Sequence of chain 1.C:
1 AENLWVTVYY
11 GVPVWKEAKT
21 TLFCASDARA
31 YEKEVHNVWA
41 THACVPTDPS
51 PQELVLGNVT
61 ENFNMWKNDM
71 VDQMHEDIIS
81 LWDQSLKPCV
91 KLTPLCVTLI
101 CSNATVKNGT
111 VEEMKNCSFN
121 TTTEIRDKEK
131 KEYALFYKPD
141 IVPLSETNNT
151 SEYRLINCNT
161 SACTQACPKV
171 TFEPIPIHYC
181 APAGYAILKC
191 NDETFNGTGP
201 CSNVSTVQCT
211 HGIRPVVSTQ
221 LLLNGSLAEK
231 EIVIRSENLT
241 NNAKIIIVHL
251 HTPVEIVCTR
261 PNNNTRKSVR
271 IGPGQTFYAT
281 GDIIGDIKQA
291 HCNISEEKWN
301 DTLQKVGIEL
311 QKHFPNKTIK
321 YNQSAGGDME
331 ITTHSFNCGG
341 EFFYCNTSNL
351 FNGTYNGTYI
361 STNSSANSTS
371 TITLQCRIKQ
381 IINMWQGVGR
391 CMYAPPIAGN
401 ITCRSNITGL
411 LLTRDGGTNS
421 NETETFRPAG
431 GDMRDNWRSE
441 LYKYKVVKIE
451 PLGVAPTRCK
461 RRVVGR

A protein and the small-molecule ligand that binds it are described below.
Small molecule (SMILES): CC(=O)N[C@@H]1[C@@H](O)[C@H](O)[C@@H](CO)O[C@H]1O

Binding-site contacts:
Ligand atom C2 contacts residue NAG1 of chain 1.PA at 4.3 Å.
Ligand atom C7 contacts residue NAG1 of chain 1.PA at 3.6 Å.
Ligand atom C4 contacts residue ASN406 of chain 1.C at 4.2 Å.
Ligand atom C8 contacts residue ASN406 of chain 1.C at 4.1 Å.
Ligand atom O5 contacts residue ASN406 of chain 1.C at 2.3 Å (h-bond).
Ligand atom C2 contacts residue ASN406 of chain 1.C at 2.5 Å.
Ligand atom C8 contacts residue ARG404 of chain 1.C at 3.6 Å.
Ligand atom C1 contacts residue PRO253 of chain 1.C at 4.0 Å (hydrophobic).
Ligand atom C7 contacts residue ASN406 of chain 1.C at 3.3 Å.
Ligand atom C5 contacts residue ASN406 of chain 1.C at 3.7 Å.
Ligand atom C8 contacts residue GLU255 of chain 1.C at 3.4 Å.
Ligand atom C5 contacts residue PRO253 of chain 1.C at 4.5 Å (hydrophobic).
Ligand atom C7 contacts residue GLU255 of chain 1.C at 4.2 Å.
Ligand atom N2 contacts residue GLU255 of chain 1.C at 3.8 Å.
Ligand atom C1 contacts residue ASN406 of chain 1.C at 1.4 Å.
Ligand atom N2 contacts residue NAG1 of chain 1.PA at 4.2 Å.
Ligand atom O7 contacts residue ASN224 of chain 1.C at 4.2 Å.
Ligand atom O7 contacts residue SER405 of chain 1.C at 3.6 Å.
Ligand atom C3 contacts residue ASN406 of chain 1.C at 3.8 Å.
Ligand atom O7 contacts residue ASN406 of chain 1.C at 3.2 Å (h-bond).
Ligand atom N2 contacts residue ASN406 of chain 1.C at 3.0 Å (h-bond).
Ligand atom C8 contacts residue SER405 of chain 1.C at 3.6 Å.
Ligand atom C8 contacts residue NAG1 of chain 1.PA at 4.5 Å.
Ligand atom C7 contacts residue SER405 of chain 1.C at 3.8 Å.
Ligand atom O5 contacts residue PRO253 of chain 1.C at 3.7 Å.
Ligand atom O7 contacts residue NAG1 of chain 1.PA at 2.8 Å (h-bond).